A small-molecule ligand and the protein it binds are described below.
Small molecule (SMILES): CC(=O)N[C@H]1[C@H](O[C@H]2[C@H](O)[C@@H](NC(C)=O)CO[C@@H]2CO)O[C@H](CO)[C@@H](O)[C@@H]1O

Binding-site contacts:
Ligand atom C1 contacts residue ASN204 of chain 1.I at 1.5 Å.
Ligand atom C7 contacts residue ASN204 of chain 1.I at 3.1 Å.
Ligand atom C5 contacts residue ASN204 of chain 1.I at 3.7 Å.
Ligand atom O5 contacts residue ASN204 of chain 1.I at 2.4 Å (h-bond).
Ligand atom C7 contacts residue PRO208 of chain 1.I at 4.5 Å (hydrophobic).
Ligand atom C8 contacts residue PRO208 of chain 1.I at 3.8 Å (hydrophobic).
Ligand atom C8 contacts residue TRP66 of chain 1.I at 4.2 Å (hydrophobic).
Ligand atom C2 contacts residue ASN204 of chain 1.I at 2.4 Å.
Ligand atom C8 contacts residue SER244 of chain 1.I at 3.9 Å.
Ligand atom C8 contacts residue ASN204 of chain 1.I at 3.8 Å.
Ligand atom C8 contacts residue THR206 of chain 1.I at 3.3 Å.
Ligand atom N2 contacts residue THR206 of chain 1.I at 2.8 Å (h-bond).
Ligand atom C3 contacts residue ASN204 of chain 1.I at 3.7 Å.
Ligand atom O3 contacts residue THR206 of chain 1.I at 3.9 Å.
Ligand atom O7 contacts residue ASN204 of chain 1.I at 3.2 Å (h-bond).
Ligand atom O7 contacts residue PRO208 of chain 1.I at 4.2 Å.
Ligand atom C7 contacts residue THR206 of chain 1.I at 3.5 Å.
Ligand atom C8 contacts residue GLY205 of chain 1.I at 4.4 Å.
Ligand atom C2 contacts residue THR206 of chain 1.I at 3.8 Å.
Ligand atom C3 contacts residue THR206 of chain 1.I at 3.7 Å.
Ligand atom N2 contacts residue ASN204 of chain 1.I at 2.8 Å (h-bond).
Ligand atom C4 contacts residue ASN204 of chain 1.I at 4.2 Å.
Ligand atom C1 contacts residue THR206 of chain 1.I at 4.0 Å.

Sequence of chain 1.I:
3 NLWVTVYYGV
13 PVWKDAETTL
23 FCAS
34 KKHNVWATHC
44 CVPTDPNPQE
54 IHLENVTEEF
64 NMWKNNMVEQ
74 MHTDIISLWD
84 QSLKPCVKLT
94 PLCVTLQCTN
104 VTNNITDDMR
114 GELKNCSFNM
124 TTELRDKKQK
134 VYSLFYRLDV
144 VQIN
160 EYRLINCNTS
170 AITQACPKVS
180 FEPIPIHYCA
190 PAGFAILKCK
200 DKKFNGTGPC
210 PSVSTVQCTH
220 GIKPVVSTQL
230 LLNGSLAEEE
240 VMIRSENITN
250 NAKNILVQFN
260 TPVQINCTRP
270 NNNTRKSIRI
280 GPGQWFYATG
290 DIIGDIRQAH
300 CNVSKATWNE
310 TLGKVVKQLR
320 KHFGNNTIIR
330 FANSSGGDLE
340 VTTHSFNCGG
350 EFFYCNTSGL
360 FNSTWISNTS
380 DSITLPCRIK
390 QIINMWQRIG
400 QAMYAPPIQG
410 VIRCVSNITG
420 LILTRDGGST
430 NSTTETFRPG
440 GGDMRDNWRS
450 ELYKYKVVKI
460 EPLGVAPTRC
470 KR